Sequence of chain 2.A:
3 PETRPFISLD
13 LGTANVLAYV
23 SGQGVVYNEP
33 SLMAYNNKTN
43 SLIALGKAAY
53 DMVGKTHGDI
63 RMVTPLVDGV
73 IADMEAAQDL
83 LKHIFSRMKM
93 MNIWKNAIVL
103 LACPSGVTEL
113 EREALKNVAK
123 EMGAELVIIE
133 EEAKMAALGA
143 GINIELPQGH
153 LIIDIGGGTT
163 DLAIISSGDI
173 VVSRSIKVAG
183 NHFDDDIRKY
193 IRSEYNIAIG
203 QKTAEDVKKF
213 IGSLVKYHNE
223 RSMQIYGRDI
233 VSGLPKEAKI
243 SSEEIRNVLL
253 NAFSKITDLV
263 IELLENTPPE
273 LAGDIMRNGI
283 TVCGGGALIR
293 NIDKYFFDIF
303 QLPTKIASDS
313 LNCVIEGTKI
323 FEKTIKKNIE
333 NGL

This protein binds this small molecule.
Small molecule (SMILES): Nc1ncnc2c1ncn2[C@@H]1O[C@H](CO[P](=O)(O)O[P](=O)(O)NP(=O)(O)O)[C@@H](O)[C@H]1O

Binding-site contacts:
Ligand atom O1A contacts residue ASN17 of chain 2.A at 3.0 Å (h-bond).
Ligand atom O1G contacts residue GLY159 of chain 2.A at 3.3 Å (h-bond).
Ligand atom O2B contacts residue THR15 of chain 2.A at 3.5 Å (h-bond).
Ligand atom O3' contacts residue GLY159 of chain 2.A at 3.5 Å.
Ligand atom N3B contacts residue THR15 of chain 2.A at 3.1 Å (h-bond).
Ligand atom O3A contacts residue GLY159 of chain 2.A at 3.3 Å (h-bond).
Ligand atom O1B contacts residue K1 of chain 2.E at 2.9 Å.
Ligand atom O5' contacts residue GLY287 of chain 2.A at 3.1 Å (h-bond).
Ligand atom O1A contacts residue K1 of chain 2.E at 3.2 Å.
Ligand atom O1B contacts residue MG1 of chain 2.D at 2.0 Å.
Ligand atom O2B contacts residue ASN17 of chain 2.A at 2.8 Å (h-bond).
Ligand atom PB contacts residue K1 of chain 2.E at 3.5 Å.
Ligand atom O2G contacts residue MG1 of chain 2.D at 2.0 Å.
Ligand atom C5' contacts residue ASN17 of chain 2.A at 3.5 Å.
Ligand atom C4 contacts residue GLY287 of chain 2.A at 3.6 Å.
Ligand atom N3B contacts residue GLY159 of chain 2.A at 3.0 Å (h-bond).
Ligand atom O1G contacts residue THR161 of chain 2.A at 3.1 Å (h-bond).
Ligand atom O5' contacts residue LEU313 of chain 2.A at 3.5 Å.
Ligand atom PG contacts residue MG1 of chain 2.D at 3.4 Å.
Ligand atom O3G contacts residue THR15 of chain 2.A at 3.0 Å (h-bond).
Ligand atom C2' contacts residue GLU207 of chain 2.A at 3.4 Å.
Ligand atom O4' contacts residue GLY287 of chain 2.A at 3.0 Å.
Ligand atom O2B contacts residue ALA16 of chain 2.A at 3.0 Å (h-bond).
Ligand atom C6 contacts residue LEU290 of chain 2.A at 3.3 Å (hydrophobic).
Ligand atom O2B contacts residue GLY14 of chain 2.A at 3.4 Å.
Ligand atom O3A contacts residue GLY158 of chain 2.A at 3.3 Å.
Ligand atom N6 contacts residue LEU290 of chain 2.A at 3.2 Å.
Ligand atom O2A contacts residue GLY287 of chain 2.A at 3.1 Å (h-bond).
Ligand atom O2' contacts residue GLU207 of chain 2.A at 2.7 Å (salt-bridge).
Ligand atom O3' contacts residue LYS210 of chain 2.A at 3.5 Å (salt-bridge).
Ligand atom O2B contacts residue K1 of chain 2.E at 3.0 Å.
Ligand atom O2A contacts residue GLY286 of chain 2.A at 3.6 Å.
Ligand atom PB contacts residue MG1 of chain 2.D at 3.4 Å.
Ligand atom O1G contacts residue GLY160 of chain 2.A at 3.1 Å (h-bond).
Ligand atom N7 contacts residue LEU290 of chain 2.A at 3.4 Å.
Ligand atom C2 contacts residue ILE291 of chain 2.A at 3.5 Å (hydrophobic).
Ligand atom O1A contacts residue LEU313 of chain 2.A at 3.4 Å.
Ligand atom O3G contacts residue GLY14 of chain 2.A at 3.5 Å.
Ligand atom O3' contacts residue GLY182 of chain 2.A at 3.2 Å.
Ligand atom O2' contacts residue LYS210 of chain 2.A at 2.9 Å (salt-bridge).